The small molecule below binds the protein below.
Small molecule (SMILES): CC(C)(C)C[C@H](NC(=O)[C@@H](NC(=O)OCc1ccccc1)C(C)(C)C)C(=O)N[C@H](CO)C[C@@H]1CCNC1=O

Sequence of chain 1.A:
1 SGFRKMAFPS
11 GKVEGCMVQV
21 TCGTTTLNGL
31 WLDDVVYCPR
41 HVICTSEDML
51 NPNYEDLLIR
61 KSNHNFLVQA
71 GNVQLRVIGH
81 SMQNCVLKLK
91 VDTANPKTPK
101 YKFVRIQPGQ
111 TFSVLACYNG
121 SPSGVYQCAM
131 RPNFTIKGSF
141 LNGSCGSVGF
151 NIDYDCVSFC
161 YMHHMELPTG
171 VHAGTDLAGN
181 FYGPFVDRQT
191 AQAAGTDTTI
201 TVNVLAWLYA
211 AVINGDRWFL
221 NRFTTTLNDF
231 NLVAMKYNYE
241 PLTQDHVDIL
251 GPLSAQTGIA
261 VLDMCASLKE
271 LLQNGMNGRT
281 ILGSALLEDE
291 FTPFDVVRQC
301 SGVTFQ

Binding-site contacts:
Ligand atom C21 contacts residue ASN142 of chain 2.A at 3.2 Å.
Ligand atom N23 contacts residue PHE140 of chain 2.A at 3.3 Å (h-bond).
Ligand atom N23 contacts residue GLU166 of chain 2.A at 3.3 Å (salt-bridge).
Ligand atom C37 contacts residue ASP187 of chain 2.A at 3.6 Å.
Ligand atom N10 contacts residue MET165 of chain 2.A at 3.6 Å.
Ligand atom C14 contacts residue HIS164 of chain 2.A at 3.6 Å.
Ligand atom O26 contacts residue HIS163 of chain 2.A at 2.7 Å (h-bond).
Ligand atom C5 contacts residue ALA191 of chain 2.A at 3.6 Å (hydrophobic).
Ligand atom C6 contacts residue THR190 of chain 2.A at 3.5 Å.
Ligand atom O29 contacts residue GLN189 of chain 2.A at 2.9 Å (h-bond).
Ligand atom O8 contacts residue MET165 of chain 2.A at 3.0 Å.
Ligand atom C24 contacts residue GLU166 of chain 2.A at 3.5 Å.
Ligand atom N10 contacts residue GLU166 of chain 2.A at 2.8 Å (salt-bridge).
Ligand atom N16 contacts residue HIS164 of chain 2.A at 3.1 Å (h-bond).
Ligand atom C9 contacts residue MET165 of chain 2.A at 3.4 Å (hydrophobic).
Ligand atom O26 contacts residue HIS172 of chain 2.A at 3.6 Å.
Ligand atom C37 contacts residue HIS41 of chain 2.A at 3.5 Å.
Ligand atom C24 contacts residue HIS163 of chain 2.A at 3.6 Å.
Ligand atom C13 contacts residue HIS164 of chain 2.A at 3.3 Å.
Ligand atom O33 contacts residue GLU166 of chain 2.A at 2.8 Å (salt-bridge).
Ligand atom C22 contacts residue LEU141 of chain 2.A at 3.5 Å (hydrophobic).
Ligand atom C11 contacts residue GLU166 of chain 2.A at 3.6 Å.
Ligand atom C19 contacts residue CYS145 of chain 2.A at 3.2 Å (hydrophobic).
Ligand atom O33 contacts residue MET165 of chain 2.A at 3.0 Å.
Ligand atom N16 contacts residue CYS145 of chain 2.A at 3.0 Å (h-bond).
Ligand atom C17 contacts residue CYS145 of chain 2.A at 2.8 Å (hydrophobic).
Ligand atom C6 contacts residue ALA191 of chain 2.A at 3.4 Å (hydrophobic).
Ligand atom C8 contacts residue CYS145 of chain 2.A at 1.8 Å (hydrophobic).
Ligand atom C13 contacts residue HIS41 of chain 2.A at 3.6 Å.
Ligand atom C8 contacts residue HIS41 of chain 2.A at 3.6 Å.
Ligand atom O26 contacts residue GLU166 of chain 2.A at 3.1 Å (salt-bridge).
Ligand atom C31 contacts residue GLU166 of chain 2.A at 3.3 Å.
Ligand atom O26 contacts residue MET165 of chain 2.A at 3.4 Å.
Ligand atom O9 contacts residue SER144 of chain 2.A at 3.5 Å (h-bond).
Ligand atom C22 contacts residue ASN142 of chain 2.A at 3.3 Å.
Ligand atom C5 contacts residue THR190 of chain 2.A at 3.2 Å.
Ligand atom C1 contacts residue ALA191 of chain 2.A at 3.7 Å (hydrophobic).
Ligand atom C3 contacts residue PRO168 of chain 2.A at 3.3 Å (hydrophobic).
Ligand atom O9 contacts residue GLY143 of chain 2.A at 3.4 Å (h-bond).
Ligand atom O9 contacts residue CYS145 of chain 2.A at 2.6 Å (h-bond).

Sequence of chain 2.A:
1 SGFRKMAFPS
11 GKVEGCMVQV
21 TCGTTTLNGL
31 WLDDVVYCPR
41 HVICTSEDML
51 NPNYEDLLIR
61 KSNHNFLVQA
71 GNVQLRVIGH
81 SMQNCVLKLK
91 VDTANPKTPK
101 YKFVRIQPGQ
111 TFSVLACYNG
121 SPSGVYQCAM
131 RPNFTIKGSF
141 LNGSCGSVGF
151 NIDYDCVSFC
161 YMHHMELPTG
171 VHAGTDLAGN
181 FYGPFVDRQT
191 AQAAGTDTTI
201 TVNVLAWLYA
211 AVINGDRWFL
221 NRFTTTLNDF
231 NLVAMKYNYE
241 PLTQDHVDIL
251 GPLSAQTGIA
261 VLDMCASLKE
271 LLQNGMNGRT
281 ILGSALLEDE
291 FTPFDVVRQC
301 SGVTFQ